Binding-site contacts:
Ligand atom O6A contacts residue HIS94 of chain 5.H at 3.2 Å (h-bond).
Ligand atom C4 contacts residue LYS156 of chain 5.H at 4.0 Å.
Ligand atom OAH contacts residue LEU2 of chain 5.H at 2.8 Å (h-bond).
Ligand atom C6 contacts residue SER93 of chain 5.H at 4.0 Å.
Ligand atom C6 contacts residue HIS155 of chain 5.H at 3.4 Å.
Ligand atom C3 contacts residue ARG157 of chain 5.H at 3.7 Å.
Ligand atom C2 contacts residue ALA158 of chain 5.H at 3.7 Å (hydrophobic).
Ligand atom C5 contacts residue HIS155 of chain 5.H at 4.0 Å.
Ligand atom O6A contacts residue LEU62 of chain 5.H at 3.4 Å.
Ligand atom SAG contacts residue THR4 of chain 5.H at 3.9 Å.
Ligand atom C6 contacts residue LEU62 of chain 5.H at 3.5 Å (hydrophobic).
Ligand atom O3 contacts residue ARG157 of chain 5.H at 3.3 Å (salt-bridge).
Ligand atom C3 contacts residue LYS156 of chain 5.H at 4.0 Å.
Ligand atom O4 contacts residue LYS156 of chain 5.H at 3.5 Å.
Ligand atom OBI contacts residue LYS156 of chain 5.H at 4.0 Å.
Ligand atom O3 contacts residue LYS156 of chain 5.H at 3.0 Å.
Ligand atom O4 contacts residue SER93 of chain 5.H at 3.0 Å (h-bond).
Ligand atom C3 contacts residue ALA158 of chain 5.H at 4.0 Å (hydrophobic).
Ligand atom OAH contacts residue ARG157 of chain 5.H at 3.1 Å (salt-bridge).
Ligand atom O3 contacts residue ALA158 of chain 5.H at 3.0 Å (h-bond).
Ligand atom OAF contacts residue ALA158 of chain 5.H at 3.3 Å.
Ligand atom O5 contacts residue ARG157 of chain 5.H at 3.8 Å.
Ligand atom O6B contacts residue HIS94 of chain 5.H at 4.0 Å.
Ligand atom O6B contacts residue LYS156 of chain 5.H at 3.3 Å.
Ligand atom OAF contacts residue ARG157 of chain 5.H at 2.8 Å (salt-bridge).
Ligand atom C5 contacts residue LEU62 of chain 5.H at 3.8 Å (hydrophobic).
Ligand atom C6 contacts residue HIS94 of chain 5.H at 3.9 Å.
Ligand atom O5 contacts residue HIS155 of chain 5.H at 3.6 Å.
Ligand atom O6A contacts residue HIS155 of chain 5.H at 3.8 Å.
Ligand atom O6B contacts residue HIS155 of chain 5.H at 3.3 Å (h-bond).
Ligand atom OAF contacts residue THR4 of chain 5.H at 2.9 Å (h-bond).
Ligand atom O6A contacts residue SER93 of chain 5.H at 3.2 Å.
Ligand atom O4 contacts residue HIS155 of chain 5.H at 3.5 Å (h-bond).
Ligand atom O5 contacts residue LYS156 of chain 5.H at 3.4 Å.
Ligand atom O6B contacts residue ARG157 of chain 5.H at 3.3 Å (salt-bridge).
Ligand atom O6B contacts residue LEU62 of chain 5.H at 4.0 Å.
Ligand atom OAH contacts residue THR4 of chain 5.H at 3.7 Å.
Ligand atom SAG contacts residue ARG157 of chain 5.H at 3.6 Å (salt-bridge).
Ligand atom OAH contacts residue ASP3 of chain 5.H at 4.0 Å.
Ligand atom O5B contacts residue LYS156 of chain 5.H at 3.3 Å.

Sequence of chain 5.H:
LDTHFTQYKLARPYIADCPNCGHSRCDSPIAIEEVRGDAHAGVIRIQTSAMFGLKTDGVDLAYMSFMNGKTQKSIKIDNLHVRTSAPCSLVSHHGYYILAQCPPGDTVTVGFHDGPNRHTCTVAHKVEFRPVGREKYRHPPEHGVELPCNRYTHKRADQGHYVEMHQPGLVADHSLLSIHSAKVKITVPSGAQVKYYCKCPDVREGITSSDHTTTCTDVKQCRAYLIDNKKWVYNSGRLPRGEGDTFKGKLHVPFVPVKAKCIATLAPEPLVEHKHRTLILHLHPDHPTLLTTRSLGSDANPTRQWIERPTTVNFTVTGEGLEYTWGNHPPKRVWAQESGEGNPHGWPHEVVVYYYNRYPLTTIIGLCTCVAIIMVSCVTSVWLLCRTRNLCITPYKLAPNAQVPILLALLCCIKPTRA

A small-molecule ligand and the protein it binds are described below.
Small molecule (SMILES): O=C(O)[C@@H]1O[C@H](O[C@H]2[C@@H](OS(=O)(=O)O)O[C@@H](O)[C@H](NS(=O)(=O)O)[C@H]2O)[C@@H](OS(=O)(=O)O)[C@H](O)[C@@H]1O